The small molecule below binds the protein below.
Small molecule (SMILES): O=C(O)[C@@](O)(COP(=O)(O)O)[C@H](O)[C@H](O)COP(=O)(O)O

Binding-site contacts:
Ligand atom O6P contacts residue ARG295 of chain 1.S at 2.9 Å (salt-bridge).
Ligand atom O4P contacts residue SER379 of chain 1.S at 3.3 Å (h-bond).
Ligand atom O2 contacts residue THR173 of chain 1.S at 2.8 Å (h-bond).
Ligand atom O6 contacts residue MG1 of chain 1.VB at 2.2 Å.
Ligand atom O2 contacts residue MG1 of chain 1.VB at 2.3 Å.
Ligand atom O4 contacts residue GLY380 of chain 1.S at 3.3 Å (h-bond).
Ligand atom O2P contacts residue LYS334 of chain 1.S at 2.9 Å (salt-bridge).
Ligand atom C3 contacts residue MG1 of chain 1.VB at 3.0 Å.
Ligand atom O7 contacts residue GLU60 of chain 1.AA at 3.4 Å (salt-bridge).
Ligand atom O2P contacts residue GLY381 of chain 1.S at 2.9 Å (h-bond).
Ligand atom O2P contacts residue TRP66 of chain 1.AA at 3.3 Å.
Ligand atom O3 contacts residue GLU204 of chain 1.S at 3.0 Å (salt-bridge).
Ligand atom O6 contacts residue LYS177 of chain 1.S at 2.8 Å (salt-bridge).
Ligand atom O7 contacts residue LYS334 of chain 1.S at 2.8 Å (salt-bridge).
Ligand atom O6 contacts residue GLU204 of chain 1.S at 3.2 Å (salt-bridge).
Ligand atom O2 contacts residue ASP203 of chain 1.S at 3.5 Å (salt-bridge).
Ligand atom O5P contacts residue ARG295 of chain 1.S at 2.8 Å (salt-bridge).
Ligand atom O1P contacts residue GLY403 of chain 1.S at 2.8 Å (h-bond).
Ligand atom O6 contacts residue ASP203 of chain 1.S at 3.1 Å (salt-bridge).
Ligand atom O5 contacts residue LEU335 of chain 1.S at 3.4 Å.
Ligand atom O2P contacts residue THR65 of chain 1.AA at 3.4 Å (h-bond).
Ligand atom O1 contacts residue LYS175 of chain 1.S at 3.2 Å (salt-bridge).
Ligand atom O2 contacts residue LYS175 of chain 1.S at 3.1 Å (salt-bridge).
Ligand atom P1 contacts residue THR65 of chain 1.AA at 3.4 Å.
Ligand atom O3 contacts residue KCX201 of chain 1.S at 2.6 Å (h-bond).
Ligand atom C contacts residue MG1 of chain 1.VB at 2.8 Å.
Ligand atom O6 contacts residue ASN123 of chain 1.AA at 3.0 Å (h-bond).
Ligand atom O6 contacts residue LYS175 of chain 1.S at 3.4 Å (salt-bridge).
Ligand atom O4 contacts residue SER379 of chain 1.S at 2.7 Å (h-bond).
Ligand atom O2 contacts residue KCX201 of chain 1.S at 3.2 Å (h-bond).
Ligand atom C contacts residue LYS175 of chain 1.S at 3.4 Å.
Ligand atom O3 contacts residue HIS294 of chain 1.S at 2.9 Å (h-bond).
Ligand atom O3P contacts residue GLY404 of chain 1.S at 2.8 Å (h-bond).
Ligand atom O3P contacts residue LYS175 of chain 1.S at 3.4 Å.
Ligand atom O3P contacts residue THR65 of chain 1.AA at 2.5 Å (h-bond).
Ligand atom O4P contacts residue HIS327 of chain 1.S at 2.8 Å (h-bond).
Ligand atom C3 contacts residue KCX201 of chain 1.S at 3.1 Å.
Ligand atom O3 contacts residue MG1 of chain 1.VB at 2.2 Å.
Ligand atom C2 contacts residue MG1 of chain 1.VB at 2.8 Å.
Ligand atom O2P contacts residue GLY380 of chain 1.S at 3.4 Å.

Sequence of chain 1.AA:
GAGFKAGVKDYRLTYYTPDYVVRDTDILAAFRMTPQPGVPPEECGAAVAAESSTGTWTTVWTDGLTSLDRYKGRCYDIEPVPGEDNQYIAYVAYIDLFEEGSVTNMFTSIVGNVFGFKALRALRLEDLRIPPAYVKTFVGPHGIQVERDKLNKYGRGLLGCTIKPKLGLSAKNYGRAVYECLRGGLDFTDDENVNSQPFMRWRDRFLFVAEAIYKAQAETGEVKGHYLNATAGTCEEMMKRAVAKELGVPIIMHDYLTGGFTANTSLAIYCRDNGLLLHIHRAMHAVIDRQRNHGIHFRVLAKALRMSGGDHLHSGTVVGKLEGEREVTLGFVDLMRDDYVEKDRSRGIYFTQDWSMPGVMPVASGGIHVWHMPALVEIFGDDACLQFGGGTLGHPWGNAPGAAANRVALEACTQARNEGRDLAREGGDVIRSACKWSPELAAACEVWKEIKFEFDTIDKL

Sequence of chain 1.S:
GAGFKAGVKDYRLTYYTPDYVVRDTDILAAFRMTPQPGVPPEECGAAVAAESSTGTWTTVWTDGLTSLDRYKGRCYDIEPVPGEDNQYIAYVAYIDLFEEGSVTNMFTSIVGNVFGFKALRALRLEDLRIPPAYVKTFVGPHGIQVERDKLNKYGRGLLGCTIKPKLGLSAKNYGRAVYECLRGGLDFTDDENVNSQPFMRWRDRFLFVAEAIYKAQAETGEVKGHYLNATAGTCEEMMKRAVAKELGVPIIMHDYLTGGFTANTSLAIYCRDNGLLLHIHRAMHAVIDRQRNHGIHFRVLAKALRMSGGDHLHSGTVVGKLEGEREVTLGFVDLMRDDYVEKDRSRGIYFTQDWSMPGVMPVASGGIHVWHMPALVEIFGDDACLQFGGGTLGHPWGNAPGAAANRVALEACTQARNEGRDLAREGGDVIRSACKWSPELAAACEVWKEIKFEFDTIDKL